This protein binds this small molecule.
Small molecule (SMILES): CC(=O)N[C@@H]1[C@@H](O)[C@H](O)[C@@H](CO)O[C@H]1O

Sequence of chain 1.F:
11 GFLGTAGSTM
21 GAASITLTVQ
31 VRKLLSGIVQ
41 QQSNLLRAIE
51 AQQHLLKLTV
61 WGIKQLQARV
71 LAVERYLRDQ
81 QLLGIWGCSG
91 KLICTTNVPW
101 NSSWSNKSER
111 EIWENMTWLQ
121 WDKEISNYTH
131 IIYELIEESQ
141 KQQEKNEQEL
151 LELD

Binding-site contacts:
Ligand atom O7 contacts residue SER103 of chain 1.F at 4.0 Å.
Ligand atom C8 contacts residue ASN101 of chain 1.F at 4.3 Å.
Ligand atom O6 contacts residue SER102 of chain 1.F at 2.1 Å (h-bond).
Ligand atom C6 contacts residue SER102 of chain 1.F at 3.5 Å.
Ligand atom C5 contacts residue ASN101 of chain 1.F at 3.7 Å.
Ligand atom C7 contacts residue ASN101 of chain 1.F at 3.1 Å.
Ligand atom O7 contacts residue ASN101 of chain 1.F at 3.1 Å (h-bond).
Ligand atom C2 contacts residue ASN101 of chain 1.F at 2.5 Å.
Ligand atom C1 contacts residue SER103 of chain 1.F at 3.9 Å.
Ligand atom O5 contacts residue SER103 of chain 1.F at 3.7 Å.
Ligand atom C5 contacts residue SER102 of chain 1.F at 4.2 Å.
Ligand atom C1 contacts residue ASN101 of chain 1.F at 1.4 Å.
Ligand atom O5 contacts residue SER102 of chain 1.F at 3.5 Å (h-bond).
Ligand atom C3 contacts residue ASN101 of chain 1.F at 3.8 Å.
Ligand atom C4 contacts residue ASN101 of chain 1.F at 4.2 Å.
Ligand atom O5 contacts residue ASN101 of chain 1.F at 2.4 Å (h-bond).
Ligand atom O6 contacts residue SER103 of chain 1.F at 4.2 Å.
Ligand atom N2 contacts residue ASN101 of chain 1.F at 2.9 Å (h-bond).
Ligand atom C2 contacts residue SER103 of chain 1.F at 4.2 Å.